This small molecule binds to this protein.
Small molecule (SMILES): CC(=O)N[C@H]1[C@H](O[C@H]2[C@H](O)[C@@H](NC(C)=O)CO[C@@H]2CO)O[C@H](CO)[C@@H](O[C@@H]2O[C@H](CO)[C@@H](O)[C@H](O)[C@@H]2O)[C@@H]1O

Sequence of chain 1.E:
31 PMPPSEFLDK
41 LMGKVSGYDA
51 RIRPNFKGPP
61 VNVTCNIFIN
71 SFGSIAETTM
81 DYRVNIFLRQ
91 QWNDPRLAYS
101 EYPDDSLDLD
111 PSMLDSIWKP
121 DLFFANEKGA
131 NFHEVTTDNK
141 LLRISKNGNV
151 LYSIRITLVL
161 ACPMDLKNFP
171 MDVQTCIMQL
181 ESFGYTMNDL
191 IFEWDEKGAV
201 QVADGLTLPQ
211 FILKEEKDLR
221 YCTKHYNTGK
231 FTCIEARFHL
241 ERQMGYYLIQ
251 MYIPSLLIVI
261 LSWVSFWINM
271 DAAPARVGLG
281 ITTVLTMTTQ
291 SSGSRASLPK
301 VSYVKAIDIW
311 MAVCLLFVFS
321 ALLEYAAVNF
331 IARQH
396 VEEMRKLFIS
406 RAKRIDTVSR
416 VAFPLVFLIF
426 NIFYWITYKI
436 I

Binding-site contacts:
Ligand atom C2 contacts residue PRO60 of chain 1.E at 4.2 Å (hydrophobic).
Ligand atom C7 contacts residue PRO60 of chain 1.E at 3.9 Å (hydrophobic).
Ligand atom C7 contacts residue PRO59 of chain 1.E at 4.5 Å (hydrophobic).
Ligand atom C1 contacts residue PRO60 of chain 1.E at 3.9 Å (hydrophobic).
Ligand atom C8 contacts residue ASN62 of chain 1.E at 4.3 Å.
Ligand atom C1 contacts residue ASN62 of chain 1.E at 1.4 Å.
Ligand atom C8 contacts residue PRO59 of chain 1.E at 3.9 Å (hydrophobic).
Ligand atom C3 contacts residue ASN62 of chain 1.E at 3.8 Å.
Ligand atom C4 contacts residue ASN62 of chain 1.E at 4.2 Å.
Ligand atom O7 contacts residue ASN62 of chain 1.E at 3.1 Å (h-bond).
Ligand atom C5 contacts residue ASN62 of chain 1.E at 3.6 Å.
Ligand atom C7 contacts residue ASN62 of chain 1.E at 3.2 Å.
Ligand atom N2 contacts residue ASN62 of chain 1.E at 2.9 Å (h-bond).
Ligand atom C2 contacts residue ASN62 of chain 1.E at 2.5 Å.
Ligand atom O5 contacts residue ASN62 of chain 1.E at 2.4 Å (h-bond).
Ligand atom N2 contacts residue PRO60 of chain 1.E at 3.4 Å (h-bond).
Ligand atom N2 contacts residue PRO59 of chain 1.E at 3.8 Å.
Ligand atom C8 contacts residue PRO60 of chain 1.E at 3.8 Å (hydrophobic).
Ligand atom C3 contacts residue PRO59 of chain 1.E at 4.1 Å (hydrophobic).
Ligand atom C8 contacts residue ASN55 of chain 1.E at 3.4 Å.
Ligand atom O3 contacts residue PRO59 of chain 1.E at 3.8 Å.